Sequence of chain 1.B:
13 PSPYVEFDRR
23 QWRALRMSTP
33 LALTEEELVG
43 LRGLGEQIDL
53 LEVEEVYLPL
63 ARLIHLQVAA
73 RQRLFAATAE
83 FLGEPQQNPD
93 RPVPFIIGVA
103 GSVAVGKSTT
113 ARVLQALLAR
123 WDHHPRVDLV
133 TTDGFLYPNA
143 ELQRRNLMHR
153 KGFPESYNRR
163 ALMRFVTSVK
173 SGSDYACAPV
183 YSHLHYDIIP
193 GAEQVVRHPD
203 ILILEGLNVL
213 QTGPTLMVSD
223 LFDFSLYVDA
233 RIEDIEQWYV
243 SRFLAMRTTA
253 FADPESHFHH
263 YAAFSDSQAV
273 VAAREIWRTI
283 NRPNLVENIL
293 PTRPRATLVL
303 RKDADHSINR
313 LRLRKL

Binding-site contacts:
Ligand atom FAD contacts residue ARG244 of chain 1.B at 3.0 Å.
Ligand atom CAF contacts residue ASP135 of chain 1.B at 3.5 Å.
Ligand atom CAJ contacts residue ARG244 of chain 1.B at 3.8 Å.
Ligand atom CAV contacts residue ARG244 of chain 1.B at 3.4 Å.
Ligand atom SAT contacts residue TYR241 of chain 1.B at 3.9 Å.
Ligand atom CAA contacts residue ASN283 of chain 1.B at 4.0 Å.
Ligand atom CAF contacts residue LEU209 of chain 1.B at 3.7 Å (hydrophobic).
Ligand atom CAG contacts residue LEU209 of chain 1.B at 3.8 Å (hydrophobic).
Ligand atom FAD contacts residue TYR241 of chain 1.B at 3.5 Å.
Ligand atom FAD contacts residue VAL105 of chain 1.B at 3.9 Å.
Ligand atom OAS contacts residue PHE253 of chain 1.B at 4.0 Å.
Ligand atom FAD contacts residue ALA106 of chain 1.B at 3.7 Å.
Ligand atom CAM contacts residue PHE245 of chain 1.B at 3.9 Å (hydrophobic).
Ligand atom CAK contacts residue ARG244 of chain 1.B at 3.9 Å.
Ligand atom NAQ contacts residue TYR241 of chain 1.B at 3.2 Å (h-bond).
Ligand atom NAQ contacts residue ILE278 of chain 1.B at 3.8 Å.
Ligand atom CAZ contacts residue ILE278 of chain 1.B at 3.9 Å (hydrophobic).
Ligand atom NAQ contacts residue ASN283 of chain 1.B at 3.0 Å (h-bond).
Ligand atom CAH contacts residue HIS185 of chain 1.B at 3.8 Å.
Ligand atom NAP contacts residue TYR241 of chain 1.B at 2.2 Å (h-bond).
Ligand atom CAA contacts residue ILE282 of chain 1.B at 3.4 Å (hydrophobic).
Ligand atom CAG contacts residue GLY154 of chain 1.B at 3.9 Å.
Ligand atom CBB contacts residue TYR188 of chain 1.B at 3.6 Å (hydrophobic).
Ligand atom CL contacts residue HIS185 of chain 1.B at 3.7 Å.
Ligand atom CAZ contacts residue TYR241 of chain 1.B at 3.3 Å (hydrophobic).
Ligand atom CAM contacts residue TYR241 of chain 1.B at 3.4 Å (hydrophobic).
Ligand atom CAL contacts residue MET248 of chain 1.B at 3.8 Å (hydrophobic).
Ligand atom CAV contacts residue TYR241 of chain 1.B at 3.5 Å (hydrophobic).
Ligand atom OAC contacts residue TYR188 of chain 1.B at 3.2 Å.
Ligand atom OAS contacts residue MET248 of chain 1.B at 3.7 Å.
Ligand atom CAB contacts residue TYR188 of chain 1.B at 3.3 Å (hydrophobic).
Ligand atom NAP contacts residue ASN283 of chain 1.B at 3.6 Å.
Ligand atom CAB contacts residue PHE260 of chain 1.B at 3.4 Å (hydrophobic).
Ligand atom CAK contacts residue TYR241 of chain 1.B at 3.0 Å (hydrophobic).
Ligand atom SAT contacts residue PHE245 of chain 1.B at 3.7 Å.
Ligand atom CAG contacts residue TYR159 of chain 1.B at 4.0 Å (hydrophobic).
Ligand atom CAO contacts residue PHE260 of chain 1.B at 3.5 Å (hydrophobic).
Ligand atom NAP contacts residue ILE278 of chain 1.B at 3.5 Å.
Ligand atom CAW contacts residue MET248 of chain 1.B at 3.8 Å (hydrophobic).
Ligand atom CAX contacts residue HIS185 of chain 1.B at 3.8 Å.

This protein binds this small molecule.
Small molecule (SMILES): C[C@H](NC(=O)c1ccccc1Cl)c1nnc(SCCOc2ccc(F)cc2)n1C